Binding-site contacts:
Ligand atom O5 contacts residue ASN279 of chain 1.B at 2.4 Å (h-bond).
Ligand atom O7 contacts residue ASN279 of chain 1.B at 3.7 Å.
Ligand atom C3 contacts residue ASN279 of chain 1.B at 3.8 Å.
Ligand atom C8 contacts residue GLU278 of chain 1.B at 4.2 Å.
Ligand atom C2 contacts residue ASN279 of chain 1.B at 2.4 Å.
Ligand atom C1 contacts residue ASN279 of chain 1.B at 1.4 Å.
Ligand atom O7 contacts residue GLU278 of chain 1.B at 3.9 Å.
Ligand atom C7 contacts residue GLU278 of chain 1.B at 4.4 Å.
Ligand atom C6 contacts residue LYS555 of chain 1.A at 4.2 Å.
Ligand atom C4 contacts residue ASN279 of chain 1.B at 4.2 Å.
Ligand atom C7 contacts residue ASN277 of chain 1.B at 4.5 Å.
Ligand atom N2 contacts residue ASN279 of chain 1.B at 2.9 Å (h-bond).
Ligand atom C5 contacts residue ASN279 of chain 1.B at 3.7 Å.
Ligand atom C8 contacts residue ASN277 of chain 1.B at 3.7 Å.
Ligand atom C7 contacts residue ASN279 of chain 1.B at 3.5 Å.
Ligand atom O6 contacts residue LYS555 of chain 1.A at 4.5 Å.

Sequence of chain 1.B:
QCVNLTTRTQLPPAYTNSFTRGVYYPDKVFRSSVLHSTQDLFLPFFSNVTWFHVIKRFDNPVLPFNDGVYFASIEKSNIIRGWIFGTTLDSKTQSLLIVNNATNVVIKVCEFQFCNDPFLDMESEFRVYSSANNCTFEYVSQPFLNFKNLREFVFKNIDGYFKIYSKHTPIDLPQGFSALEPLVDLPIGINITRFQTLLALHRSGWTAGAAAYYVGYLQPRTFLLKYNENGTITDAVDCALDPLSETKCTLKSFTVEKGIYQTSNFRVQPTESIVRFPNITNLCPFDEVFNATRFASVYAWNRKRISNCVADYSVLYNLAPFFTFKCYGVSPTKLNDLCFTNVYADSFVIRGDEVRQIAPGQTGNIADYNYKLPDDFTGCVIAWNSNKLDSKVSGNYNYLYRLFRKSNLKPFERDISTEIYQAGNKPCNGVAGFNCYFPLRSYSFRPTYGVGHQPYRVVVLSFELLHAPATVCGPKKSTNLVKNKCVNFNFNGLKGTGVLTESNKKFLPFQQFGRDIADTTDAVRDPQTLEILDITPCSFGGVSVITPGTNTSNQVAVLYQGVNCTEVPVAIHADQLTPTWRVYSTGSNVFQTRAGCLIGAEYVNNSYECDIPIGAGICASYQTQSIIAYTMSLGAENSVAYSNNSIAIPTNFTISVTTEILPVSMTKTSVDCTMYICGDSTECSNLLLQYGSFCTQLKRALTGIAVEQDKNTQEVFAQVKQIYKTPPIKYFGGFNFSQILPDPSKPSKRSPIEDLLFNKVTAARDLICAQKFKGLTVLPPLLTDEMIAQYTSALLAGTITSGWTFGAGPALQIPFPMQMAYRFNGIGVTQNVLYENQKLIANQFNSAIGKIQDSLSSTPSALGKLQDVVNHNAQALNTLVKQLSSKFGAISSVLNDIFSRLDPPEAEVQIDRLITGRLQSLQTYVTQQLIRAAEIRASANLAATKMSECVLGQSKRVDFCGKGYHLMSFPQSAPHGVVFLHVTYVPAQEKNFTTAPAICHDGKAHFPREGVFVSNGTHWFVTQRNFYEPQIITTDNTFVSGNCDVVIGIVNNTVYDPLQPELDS

The protein below binds the small molecule below.
Small molecule (SMILES): CC(=O)N[C@@H]1[C@@H](O)[C@H](O)[C@@H](CO)O[C@H]1O

Sequence of chain 1.A:
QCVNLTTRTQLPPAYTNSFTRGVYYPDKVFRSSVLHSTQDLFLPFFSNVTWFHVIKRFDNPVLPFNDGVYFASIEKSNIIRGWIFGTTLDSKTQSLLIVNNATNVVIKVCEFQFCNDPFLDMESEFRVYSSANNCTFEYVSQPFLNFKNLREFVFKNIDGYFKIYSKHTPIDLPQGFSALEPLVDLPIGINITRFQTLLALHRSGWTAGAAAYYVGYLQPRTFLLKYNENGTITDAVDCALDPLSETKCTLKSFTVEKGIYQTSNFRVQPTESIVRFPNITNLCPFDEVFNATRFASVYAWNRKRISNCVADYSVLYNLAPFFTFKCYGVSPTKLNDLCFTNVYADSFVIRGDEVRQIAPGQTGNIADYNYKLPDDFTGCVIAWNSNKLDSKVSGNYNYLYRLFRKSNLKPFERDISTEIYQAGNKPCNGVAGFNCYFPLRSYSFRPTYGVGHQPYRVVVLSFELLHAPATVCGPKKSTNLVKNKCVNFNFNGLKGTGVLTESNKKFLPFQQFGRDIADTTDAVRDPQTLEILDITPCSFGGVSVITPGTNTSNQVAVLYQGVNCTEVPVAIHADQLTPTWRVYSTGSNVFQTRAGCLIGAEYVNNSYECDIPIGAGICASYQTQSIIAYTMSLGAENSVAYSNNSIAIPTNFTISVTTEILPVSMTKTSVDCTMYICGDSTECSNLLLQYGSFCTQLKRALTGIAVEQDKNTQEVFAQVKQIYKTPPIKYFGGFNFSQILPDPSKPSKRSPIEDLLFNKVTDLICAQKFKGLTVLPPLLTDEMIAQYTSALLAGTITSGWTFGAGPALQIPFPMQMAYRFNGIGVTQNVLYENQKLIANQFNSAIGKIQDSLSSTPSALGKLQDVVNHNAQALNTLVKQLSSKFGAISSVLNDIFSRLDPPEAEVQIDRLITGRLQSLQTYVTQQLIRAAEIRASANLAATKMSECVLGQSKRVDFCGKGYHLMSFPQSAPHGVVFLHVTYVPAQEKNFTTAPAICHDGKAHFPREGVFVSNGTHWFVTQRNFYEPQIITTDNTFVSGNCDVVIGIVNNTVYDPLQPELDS